Binding-site contacts:
Ligand atom O6 contacts residue TRP88 of chain 1.D at 3.8 Å.
Ligand atom O3 contacts residue ASN90 of chain 1.D at 2.7 Å (h-bond).
Ligand atom O4 contacts residue GLN56 of chain 1.D at 3.3 Å (h-bond).
Ligand atom C5 contacts residue TRP88 of chain 1.D at 3.7 Å (hydrophobic).
Ligand atom C1 contacts residue GLN56 of chain 1.D at 4.0 Å.
Ligand atom O6 contacts residue GLN61 of chain 1.D at 3.1 Å (h-bond).
Ligand atom C4 contacts residue TRP88 of chain 1.D at 3.6 Å (hydrophobic).
Ligand atom C6 contacts residue GLU51 of chain 1.D at 4.4 Å.
Ligand atom C3 contacts residue LYS91 of chain 1.D at 3.6 Å.
Ligand atom C4 contacts residue LYS91 of chain 1.D at 3.8 Å.
Ligand atom C6 contacts residue GLN61 of chain 1.D at 4.0 Å.
Ligand atom O2 contacts residue ASN90 of chain 1.D at 3.1 Å (h-bond).
Ligand atom O2 contacts residue LYS91 of chain 1.D at 4.4 Å.
Ligand atom C4 contacts residue GLN56 of chain 1.D at 4.3 Å.
Ligand atom C6 contacts residue GLN56 of chain 1.D at 4.0 Å.
Ligand atom O4 contacts residue LYS91 of chain 1.D at 2.9 Å (salt-bridge).
Ligand atom C2 contacts residue GLN56 of chain 1.D at 4.4 Å.
Ligand atom O1 contacts residue TRP88 of chain 1.D at 4.3 Å.
Ligand atom C2 contacts residue LYS91 of chain 1.D at 3.7 Å.
Ligand atom C11 contacts residue GLN56 of chain 1.D at 4.4 Å.
Ligand atom O6 contacts residue GLN56 of chain 1.D at 4.3 Å.
Ligand atom O3 contacts residue LYS91 of chain 1.D at 2.8 Å (salt-bridge).
Ligand atom O6 contacts residue HIS57 of chain 1.D at 3.5 Å.
Ligand atom C12 contacts residue GLN56 of chain 1.D at 4.1 Å.
Ligand atom C6 contacts residue HIS57 of chain 1.D at 3.6 Å.
Ligand atom O5 contacts residue GLN56 of chain 1.D at 3.2 Å.
Ligand atom C3 contacts residue TRP88 of chain 1.D at 3.7 Å (hydrophobic).
Ligand atom C3 contacts residue ASN90 of chain 1.D at 3.7 Å.
Ligand atom O4 contacts residue HIS57 of chain 1.D at 4.3 Å.
Ligand atom C6 contacts residue TRP88 of chain 1.D at 3.6 Å (hydrophobic).
Ligand atom O4 contacts residue GLU51 of chain 1.D at 2.7 Å (salt-bridge).
Ligand atom C3 contacts residue GLU51 of chain 1.D at 4.4 Å.
Ligand atom C5 contacts residue GLN56 of chain 1.D at 4.1 Å.
Ligand atom O3 contacts residue GLU51 of chain 1.D at 4.0 Å.
Ligand atom O3 contacts residue TRP88 of chain 1.D at 3.7 Å.
Ligand atom C4 contacts residue GLU51 of chain 1.D at 3.5 Å.
Ligand atom C2 contacts residue ASN90 of chain 1.D at 4.1 Å.

Sequence of chain 1.D:
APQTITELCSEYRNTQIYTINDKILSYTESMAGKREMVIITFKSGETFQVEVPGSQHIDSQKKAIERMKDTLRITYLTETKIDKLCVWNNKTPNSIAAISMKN

This protein binds this small molecule.
Small molecule (SMILES): Nc1ccc(O[C@H]2O[C@H](CO)[C@H](O)[C@H](O)[C@H]2O)cc1